Sequence of chain 1.L:
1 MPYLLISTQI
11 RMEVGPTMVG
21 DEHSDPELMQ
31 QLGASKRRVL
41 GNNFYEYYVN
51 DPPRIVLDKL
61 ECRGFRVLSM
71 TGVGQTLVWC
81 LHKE

Binding-site contacts:
Ligand atom CB contacts residue GLN75 of chain 1.L at 3.5 Å.
Ligand atom OXT contacts residue GLN75 of chain 1.L at 3.2 Å (h-bond).
Ligand atom C contacts residue GLY74 of chain 1.M at 3.9 Å.
Ligand atom N contacts residue GLN75 of chain 1.L at 2.8 Å (h-bond).
Ligand atom CE1 contacts residue GLN9 of chain 1.L at 3.9 Å.
Ligand atom C contacts residue VAL73 of chain 1.M at 3.9 Å (hydrophobic).
Ligand atom CE1 contacts residue GLN75 of chain 1.L at 3.5 Å.
Ligand atom CE2 contacts residue MET12 of chain 1.L at 4.0 Å (hydrophobic).
Ligand atom CZ contacts residue MET12 of chain 1.L at 3.9 Å (hydrophobic).
Ligand atom CZ contacts residue ARG11 of chain 1.L at 3.9 Å.
Ligand atom OXT contacts residue GLY74 of chain 1.M at 4.0 Å.
Ligand atom CZ contacts residue LEU77 of chain 1.L at 3.8 Å (hydrophobic).
Ligand atom CE1 contacts residue ILE10 of chain 1.L at 3.4 Å (hydrophobic).
Ligand atom CE2 contacts residue VAL73 of chain 1.M at 3.8 Å (hydrophobic).
Ligand atom CE2 contacts residue ILE10 of chain 1.L at 3.8 Å (hydrophobic).
Ligand atom CD2 contacts residue VAL73 of chain 1.M at 3.3 Å (hydrophobic).
Ligand atom CD1 contacts residue ILE10 of chain 1.L at 3.5 Å (hydrophobic).
Ligand atom CA contacts residue ILE10 of chain 1.L at 3.6 Å (hydrophobic).
Ligand atom C contacts residue GLN75 of chain 1.M at 3.6 Å.
Ligand atom CG contacts residue ILE10 of chain 1.L at 3.4 Å (hydrophobic).
Ligand atom CA contacts residue VAL73 of chain 1.M at 4.0 Å (hydrophobic).
Ligand atom O contacts residue VAL73 of chain 1.M at 3.4 Å (h-bond).
Ligand atom CD2 contacts residue ILE10 of chain 1.L at 3.5 Å (hydrophobic).
Ligand atom O contacts residue GLY74 of chain 1.M at 3.6 Å.
Ligand atom CA contacts residue GLN75 of chain 1.L at 3.6 Å.
Ligand atom C contacts residue THR76 of chain 1.M at 3.5 Å.
Ligand atom O contacts residue GLN75 of chain 1.M at 2.8 Å (h-bond).
Ligand atom CB contacts residue VAL73 of chain 1.M at 3.1 Å (hydrophobic).
Ligand atom N contacts residue GLU216 of chain 1.B at 3.0 Å (salt-bridge).
Ligand atom CD1 contacts residue GLN75 of chain 1.L at 3.4 Å.
Ligand atom CD1 contacts residue VAL73 of chain 1.M at 3.4 Å (hydrophobic).
Ligand atom CZ contacts residue ILE10 of chain 1.L at 3.9 Å (hydrophobic).
Ligand atom CE1 contacts residue ARG11 of chain 1.L at 4.0 Å.
Ligand atom CA contacts residue THR76 of chain 1.M at 3.5 Å.
Ligand atom CD2 contacts residue THR76 of chain 1.M at 4.0 Å.
Ligand atom N contacts residue ILE10 of chain 1.L at 2.8 Å (h-bond).
Ligand atom O contacts residue THR76 of chain 1.M at 2.7 Å (h-bond).
Ligand atom C contacts residue GLN75 of chain 1.L at 3.9 Å.
Ligand atom CG contacts residue VAL73 of chain 1.M at 3.5 Å (hydrophobic).
Ligand atom OXT contacts residue PRO218 of chain 1.B at 3.3 Å.

A small-molecule ligand and the protein it binds are described below.
Small molecule (SMILES): N[C@@H](Cc1ccccc1)C(=O)O

Sequence of chain 1.M:
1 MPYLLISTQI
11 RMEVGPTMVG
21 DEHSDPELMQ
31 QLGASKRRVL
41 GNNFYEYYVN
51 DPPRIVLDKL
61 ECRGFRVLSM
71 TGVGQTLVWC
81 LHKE

Sequence of chain 1.B:
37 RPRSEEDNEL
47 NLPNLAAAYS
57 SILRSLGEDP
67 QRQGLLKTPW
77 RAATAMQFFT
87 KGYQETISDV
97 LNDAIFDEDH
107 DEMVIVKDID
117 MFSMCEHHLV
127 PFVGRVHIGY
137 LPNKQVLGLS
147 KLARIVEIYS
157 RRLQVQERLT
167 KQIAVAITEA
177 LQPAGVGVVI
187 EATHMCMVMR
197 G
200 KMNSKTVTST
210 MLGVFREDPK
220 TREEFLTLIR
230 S